Binding-site contacts:
Ligand atom OD2 contacts residue VAL355 of chain 1.C at 3.8 Å.
Ligand atom O contacts residue SER277 of chain 1.C at 3.3 Å.
Ligand atom O contacts residue THR398 of chain 1.C at 3.6 Å.
Ligand atom OD2 contacts residue GLY359 of chain 1.C at 2.4 Å (h-bond).
Ligand atom CA contacts residue ASP394 of chain 1.C at 3.5 Å.
Ligand atom C contacts residue ASN401 of chain 1.C at 3.7 Å.
Ligand atom O contacts residue ARG276 of chain 1.C at 3.5 Å (salt-bridge).
Ligand atom CG contacts residue THR314 of chain 1.C at 3.5 Å.
Ligand atom OXT contacts residue ASN401 of chain 1.C at 3.0 Å (h-bond).
Ligand atom C contacts residue SER278 of chain 1.C at 3.2 Å.
Ligand atom CG contacts residue THR352 of chain 1.C at 3.9 Å.
Ligand atom OXT contacts residue GLY354 of chain 1.C at 3.9 Å.
Ligand atom N contacts residue ARG276 of chain 1.C at 3.0 Å (salt-bridge).
Ligand atom OD1 contacts residue GLY359 of chain 1.C at 3.8 Å.
Ligand atom OXT contacts residue MET311 of chain 1.C at 3.5 Å.
Ligand atom OXT contacts residue THR398 of chain 1.C at 4.0 Å.
Ligand atom OXT contacts residue SER278 of chain 1.C at 2.5 Å (h-bond).
Ligand atom OD2 contacts residue GLY357 of chain 1.C at 3.7 Å.
Ligand atom C contacts residue GLY354 of chain 1.C at 3.8 Å.
Ligand atom N contacts residue THR398 of chain 1.C at 2.5 Å (h-bond).
Ligand atom OD1 contacts residue ASP394 of chain 1.C at 3.9 Å.
Ligand atom OD1 contacts residue THR314 of chain 1.C at 2.5 Å (h-bond).
Ligand atom N contacts residue VAL355 of chain 1.C at 3.9 Å.
Ligand atom CG contacts residue GLY359 of chain 1.C at 3.3 Å.
Ligand atom O contacts residue GLY354 of chain 1.C at 3.2 Å.
Ligand atom CA contacts residue THR398 of chain 1.C at 3.2 Å.
Ligand atom CA contacts residue ASN401 of chain 1.C at 3.6 Å.
Ligand atom N contacts residue ASP394 of chain 1.C at 2.4 Å (salt-bridge).
Ligand atom CB contacts residue THR314 of chain 1.C at 4.0 Å.
Ligand atom C contacts residue THR398 of chain 1.C at 3.5 Å.
Ligand atom CB contacts residue ALA353 of chain 1.C at 3.3 Å (hydrophobic).
Ligand atom CG contacts residue ASP394 of chain 1.C at 3.7 Å.
Ligand atom O contacts residue SER278 of chain 1.C at 2.7 Å (h-bond).
Ligand atom CG contacts residue ARG397 of chain 1.C at 3.3 Å.
Ligand atom OD1 contacts residue ARG397 of chain 1.C at 2.5 Å (salt-bridge).
Ligand atom OD2 contacts residue ALA358 of chain 1.C at 3.0 Å (h-bond).
Ligand atom OD2 contacts residue ASP394 of chain 1.C at 3.8 Å.
Ligand atom CB contacts residue VAL355 of chain 1.C at 3.5 Å (hydrophobic).
Ligand atom OD2 contacts residue ARG397 of chain 1.C at 3.1 Å (salt-bridge).
Ligand atom O contacts residue VAL355 of chain 1.C at 3.7 Å.

Sequence of chain 1.C:
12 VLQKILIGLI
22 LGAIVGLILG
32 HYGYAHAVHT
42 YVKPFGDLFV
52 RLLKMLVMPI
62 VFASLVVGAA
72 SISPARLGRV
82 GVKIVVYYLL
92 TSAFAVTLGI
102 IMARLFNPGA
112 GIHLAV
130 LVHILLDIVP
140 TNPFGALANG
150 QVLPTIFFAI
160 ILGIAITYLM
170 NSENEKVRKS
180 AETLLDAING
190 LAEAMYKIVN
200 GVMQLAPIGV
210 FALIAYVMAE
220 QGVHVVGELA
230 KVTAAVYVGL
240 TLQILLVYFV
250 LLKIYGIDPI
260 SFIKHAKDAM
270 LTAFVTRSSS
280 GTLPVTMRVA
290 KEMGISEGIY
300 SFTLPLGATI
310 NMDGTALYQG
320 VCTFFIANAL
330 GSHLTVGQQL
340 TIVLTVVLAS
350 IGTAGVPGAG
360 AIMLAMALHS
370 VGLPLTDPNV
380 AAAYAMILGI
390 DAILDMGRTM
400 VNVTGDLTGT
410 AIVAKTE

A small-molecule ligand and the protein it binds are described below.
Small molecule (SMILES): N[C@@H](CC(=O)O)C(=O)O